Sequence of chain 1.B:
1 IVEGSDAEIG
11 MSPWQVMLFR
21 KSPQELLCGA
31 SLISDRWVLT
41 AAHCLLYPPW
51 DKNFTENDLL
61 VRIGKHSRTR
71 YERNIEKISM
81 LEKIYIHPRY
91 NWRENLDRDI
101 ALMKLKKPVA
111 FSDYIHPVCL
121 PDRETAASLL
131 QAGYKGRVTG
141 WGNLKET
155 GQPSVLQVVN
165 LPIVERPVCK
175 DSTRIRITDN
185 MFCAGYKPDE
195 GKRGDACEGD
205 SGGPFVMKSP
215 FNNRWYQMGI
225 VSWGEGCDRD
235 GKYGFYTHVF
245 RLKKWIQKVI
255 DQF

Binding-site contacts:
Ligand atom C21 contacts residue CYS201 of chain 1.B at 4.1 Å (hydrophobic).
Ligand atom C26 contacts residue ALA200 of chain 1.B at 3.3 Å (hydrophobic).
Ligand atom N16 contacts residue GLY230 of chain 1.B at 3.0 Å (h-bond).
Ligand atom N16 contacts residue GLY228 of chain 1.B at 3.0 Å (h-bond).
Ligand atom C20 contacts residue GLU202 of chain 1.B at 3.1 Å.
Ligand atom C26 contacts residue ASP199 of chain 1.B at 4.0 Å.
Ligand atom C21 contacts residue GLY230 of chain 1.B at 4.0 Å.
Ligand atom C27 contacts residue ASP199 of chain 1.B at 4.2 Å.
Ligand atom C25 contacts residue ALA200 of chain 1.B at 3.6 Å (hydrophobic).
Ligand atom C27 contacts residue VAL225 of chain 1.B at 3.8 Å (hydrophobic).
Ligand atom C27 contacts residue TYR240 of chain 1.B at 4.0 Å (hydrophobic).
Ligand atom C24 contacts residue VAL225 of chain 1.B at 3.9 Å (hydrophobic).
Ligand atom C24 contacts residue ALA200 of chain 1.B at 3.7 Å (hydrophobic).
Ligand atom C20 contacts residue GLY230 of chain 1.B at 3.6 Å.
Ligand atom C23 contacts residue VAL225 of chain 1.B at 3.6 Å (hydrophobic).
Ligand atom N16 contacts residue CYS231 of chain 1.B at 4.2 Å.
Ligand atom C23 contacts residue GLY228 of chain 1.B at 3.7 Å.
Ligand atom C24 contacts residue GLY228 of chain 1.B at 3.8 Å.
Ligand atom C21 contacts residue ALA200 of chain 1.B at 4.2 Å (hydrophobic).
Ligand atom C25 contacts residue TRP227 of chain 1.B at 4.1 Å (hydrophobic).
Ligand atom C27 contacts residue GLY238 of chain 1.B at 3.6 Å.
Ligand atom C25 contacts residue ASP199 of chain 1.B at 3.4 Å.
Ligand atom C24 contacts residue TRP227 of chain 1.B at 3.5 Å (hydrophobic).
Ligand atom C21 contacts residue GLY228 of chain 1.B at 3.8 Å.
Ligand atom C26 contacts residue CYS201 of chain 1.B at 4.1 Å (hydrophobic).
Ligand atom C27 contacts residue SER226 of chain 1.B at 4.3 Å.
Ligand atom C27 contacts residue PHE239 of chain 1.B at 3.6 Å (hydrophobic).
Ligand atom C22 contacts residue GLY228 of chain 1.B at 3.7 Å.
Ligand atom N16 contacts residue GLU202 of chain 1.B at 2.8 Å (salt-bridge).
Ligand atom C27 contacts residue TRP227 of chain 1.B at 3.4 Å (hydrophobic).
Ligand atom C23 contacts residue TRP227 of chain 1.B at 3.4 Å (hydrophobic).
Ligand atom C27 contacts residue ALA200 of chain 1.B at 3.9 Å (hydrophobic).
Ligand atom C25 contacts residue GLY228 of chain 1.B at 3.9 Å.
Ligand atom C20 contacts residue CYS231 of chain 1.B at 3.8 Å (hydrophobic).
Ligand atom C26 contacts residue GLY230 of chain 1.B at 3.5 Å.
Ligand atom C26 contacts residue GLY228 of chain 1.B at 3.9 Å.
Ligand atom C20 contacts residue CYS201 of chain 1.B at 3.8 Å (hydrophobic).
Ligand atom C23 contacts residue SER226 of chain 1.B at 3.9 Å.
Ligand atom C22 contacts residue TRP227 of chain 1.B at 3.8 Å (hydrophobic).
Ligand atom C20 contacts residue GLY228 of chain 1.B at 4.2 Å.

The protein below binds the small molecule below.
Small molecule (SMILES): Cc1ccc(CN)cc1